A small-molecule ligand and the protein it binds are described below.
Small molecule (SMILES): O=C(Nc1cccc([C@@H]2CN(c3ncnc4[nH]ccc34)CCN2CCO)c1)Nc1c(F)cccc1N1CCCC1

Sequence of chain 1.B:
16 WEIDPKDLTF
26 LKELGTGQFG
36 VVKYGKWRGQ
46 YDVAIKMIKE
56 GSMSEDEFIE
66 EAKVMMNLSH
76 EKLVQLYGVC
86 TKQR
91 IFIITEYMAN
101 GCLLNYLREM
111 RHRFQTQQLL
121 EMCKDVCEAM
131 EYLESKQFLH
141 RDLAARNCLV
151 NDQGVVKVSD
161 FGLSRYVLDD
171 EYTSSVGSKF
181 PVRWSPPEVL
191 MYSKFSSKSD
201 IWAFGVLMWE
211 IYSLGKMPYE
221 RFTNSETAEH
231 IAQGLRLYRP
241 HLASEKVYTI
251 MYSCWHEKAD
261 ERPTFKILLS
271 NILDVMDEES

Binding-site contacts:
Ligand atom N3 contacts residue ASP160 of chain 1.B at 3.0 Å (salt-bridge).
Ligand atom O2 contacts residue PHE34 of chain 1.B at 3.7 Å.
Ligand atom N2 contacts residue ASP160 of chain 1.B at 2.8 Å (salt-bridge).
Ligand atom C3 contacts residue CYS102 of chain 1.B at 3.8 Å (hydrophobic).
Ligand atom N2 contacts residue LYS51 of chain 1.B at 3.8 Å.
Ligand atom C17 contacts residue LEU163 of chain 1.B at 3.8 Å (hydrophobic).
Ligand atom N8 contacts residue ALA49 of chain 1.B at 3.2 Å.
Ligand atom C21 contacts residue PHE34 of chain 1.B at 3.7 Å (hydrophobic).
Ligand atom C26 contacts residue ALA49 of chain 1.B at 3.7 Å (hydrophobic).
Ligand atom N8 contacts residue LEU149 of chain 1.B at 3.6 Å.
Ligand atom C25 contacts residue LEU29 of chain 1.B at 3.6 Å (hydrophobic).
Ligand atom C29 contacts residue GLU96 of chain 1.B at 3.8 Å.
Ligand atom C9 contacts residue GLY35 of chain 1.B at 3.8 Å.
Ligand atom C29 contacts residue ALA49 of chain 1.B at 3.5 Å (hydrophobic).
Ligand atom O1 contacts residue GLY30 of chain 1.B at 3.8 Å.
Ligand atom C26 contacts residue LEU149 of chain 1.B at 3.7 Å (hydrophobic).
Ligand atom N7 contacts residue MET98 of chain 1.B at 2.9 Å (h-bond).
Ligand atom N8 contacts residue THR95 of chain 1.B at 3.7 Å.
Ligand atom C8 contacts residue GLY35 of chain 1.B at 3.5 Å.
Ligand atom C13 contacts residue PHE34 of chain 1.B at 3.8 Å (hydrophobic).
Ligand atom C25 contacts residue MET98 of chain 1.B at 3.0 Å (hydrophobic).
Ligand atom C16 contacts residue PHE34 of chain 1.B at 3.7 Å (hydrophobic).
Ligand atom C11 contacts residue ASP160 of chain 1.B at 3.4 Å.
Ligand atom C29 contacts residue THR95 of chain 1.B at 3.4 Å.
Ligand atom C17 contacts residue PHE34 of chain 1.B at 3.7 Å (hydrophobic).
Ligand atom C15 contacts residue LEU163 of chain 1.B at 3.5 Å (hydrophobic).
Ligand atom N6 contacts residue LEU29 of chain 1.B at 3.7 Å.
Ligand atom C8 contacts residue VAL37 of chain 1.B at 3.7 Å (hydrophobic).
Ligand atom C27 contacts residue LEU149 of chain 1.B at 3.6 Å (hydrophobic).
Ligand atom C15 contacts residue VAL167 of chain 1.B at 3.4 Å (hydrophobic).
Ligand atom C28 contacts residue LEU149 of chain 1.B at 3.5 Å (hydrophobic).
Ligand atom C21 contacts residue ASP160 of chain 1.B at 3.8 Å.
Ligand atom F1 contacts residue LYS51 of chain 1.B at 3.5 Å.
Ligand atom C29 contacts residue LEU149 of chain 1.B at 3.5 Å (hydrophobic).
Ligand atom C14 contacts residue PHE34 of chain 1.B at 3.7 Å (hydrophobic).
Ligand atom C16 contacts residue LEU163 of chain 1.B at 3.5 Å (hydrophobic).
Ligand atom C7 contacts residue VAL37 of chain 1.B at 3.6 Å (hydrophobic).
Ligand atom N8 contacts residue GLU96 of chain 1.B at 2.9 Å (salt-bridge).
Ligand atom F1 contacts residue ILE53 of chain 1.B at 3.1 Å.
Ligand atom C16 contacts residue VAL167 of chain 1.B at 3.4 Å (hydrophobic).